Binding-site contacts:
Ligand atom C15 contacts residue PHE284 of chain 1.A at 3.5 Å (hydrophobic).
Ligand atom C14 contacts residue PHE284 of chain 1.A at 3.5 Å (hydrophobic).
Ligand atom C31 contacts residue HEM1 of chain 1.B at 3.4 Å.
Ligand atom C40 contacts residue HEM1 of chain 1.B at 3.4 Å.
Ligand atom C28 contacts residue ALA285 of chain 1.A at 3.4 Å (hydrophobic).
Ligand atom C04 contacts residue PHE200 of chain 1.A at 3.0 Å (hydrophobic).
Ligand atom C19 contacts residue VAL220 of chain 1.A at 3.4 Å (hydrophobic).
Ligand atom C39 contacts residue ARG85 of chain 1.A at 3.2 Å.
Ligand atom C20 contacts residue PHE221 of chain 1.A at 3.8 Å (hydrophobic).
Ligand atom C20 contacts residue PHE284 of chain 1.A at 3.9 Å (hydrophobic).
Ligand atom C38 contacts residue SER99 of chain 1.A at 3.5 Å.
Ligand atom C18 contacts residue PHE221 of chain 1.A at 3.2 Å (hydrophobic).
Ligand atom C27 contacts residue ILE281 of chain 1.A at 3.9 Å (hydrophobic).
Ligand atom C13 contacts residue PHE284 of chain 1.A at 3.7 Å (hydrophobic).
Ligand atom C16 contacts residue ILE281 of chain 1.A at 3.6 Å (hydrophobic).
Ligand atom C39 contacts residue HEM1 of chain 1.B at 3.7 Å.
Ligand atom N08 contacts residue PHE88 of chain 1.A at 3.7 Å.
Ligand atom C06 contacts residue PHE88 of chain 1.A at 3.6 Å (hydrophobic).
Ligand atom C17 contacts residue ILE281 of chain 1.A at 3.8 Å (hydrophobic).
Ligand atom O25 contacts residue SER99 of chain 1.A at 3.3 Å (h-bond).
Ligand atom S11 contacts residue PHE88 of chain 1.A at 3.9 Å.
Ligand atom N30 contacts residue HEM1 of chain 1.B at 2.4 Å.
Ligand atom C17 contacts residue MET94 of chain 1.A at 3.7 Å (hydrophobic).
Ligand atom C31 contacts residue THR289 of chain 1.A at 3.6 Å.
Ligand atom C29 contacts residue HEM1 of chain 1.B at 2.9 Å.
Ligand atom C17 contacts residue ILE100 of chain 1.A at 3.2 Å (hydrophobic).
Ligand atom C17 contacts residue PHE221 of chain 1.A at 3.9 Å (hydrophobic).
Ligand atom C29 contacts residue ALA285 of chain 1.A at 3.5 Å (hydrophobic).
Ligand atom C40 contacts residue ARG85 of chain 1.A at 3.9 Å.
Ligand atom C43 contacts residue ALA350 of chain 1.A at 3.9 Å (hydrophobic).
Ligand atom C32 contacts residue THR289 of chain 1.A at 3.5 Å.
Ligand atom C23 contacts residue PHE284 of chain 1.A at 3.9 Å (hydrophobic).
Ligand atom N26 contacts residue PHE284 of chain 1.A at 3.7 Å.
Ligand atom C27 contacts residue ALA285 of chain 1.A at 3.5 Å (hydrophobic).
Ligand atom C19 contacts residue PHE221 of chain 1.A at 3.1 Å (hydrophobic).
Ligand atom C24 contacts residue SER99 of chain 1.A at 3.9 Å.
Ligand atom C38 contacts residue ARG85 of chain 1.A at 3.9 Å.
Ligand atom C18 contacts residue ILE100 of chain 1.A at 3.8 Å (hydrophobic).
Ligand atom O05 contacts residue PHE88 of chain 1.A at 3.5 Å.
Ligand atom C10 contacts residue PHE88 of chain 1.A at 3.7 Å (hydrophobic).

A small-molecule ligand and the protein it binds are described below.
Small molecule (SMILES): CC(C)(C)OC(=O)N[C@@H](CS[C@@H](Cc1cccc2ccccc12)C(=O)NCc1cccnc1)Cc1cccc2ccccc12

Sequence of chain 1.A:
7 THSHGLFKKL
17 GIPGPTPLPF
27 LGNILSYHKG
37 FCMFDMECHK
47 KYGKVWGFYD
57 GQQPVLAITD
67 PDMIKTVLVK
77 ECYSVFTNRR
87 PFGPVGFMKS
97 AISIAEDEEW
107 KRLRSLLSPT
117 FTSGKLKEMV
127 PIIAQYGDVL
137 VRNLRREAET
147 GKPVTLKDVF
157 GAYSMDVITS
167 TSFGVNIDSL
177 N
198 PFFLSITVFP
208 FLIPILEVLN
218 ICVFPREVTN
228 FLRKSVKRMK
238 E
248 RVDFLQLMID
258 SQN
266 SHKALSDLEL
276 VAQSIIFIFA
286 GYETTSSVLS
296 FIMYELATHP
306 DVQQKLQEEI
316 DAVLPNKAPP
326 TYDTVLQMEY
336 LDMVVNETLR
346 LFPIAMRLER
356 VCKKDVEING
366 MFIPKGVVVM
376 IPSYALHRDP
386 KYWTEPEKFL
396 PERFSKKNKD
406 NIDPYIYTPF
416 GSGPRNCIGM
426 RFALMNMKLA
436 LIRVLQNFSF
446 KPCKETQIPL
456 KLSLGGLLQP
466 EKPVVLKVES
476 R